Binding-site contacts:
Ligand atom N contacts residue TYR157 of chain 1.A at 2.9 Å (h-bond).
Ligand atom CG contacts residue HIS155 of chain 1.A at 3.9 Å.
Ligand atom CB contacts residue LEU75 of chain 1.A at 3.5 Å (hydrophobic).
Ligand atom SD contacts residue HIS86 of chain 1.A at 3.6 Å (h-bond).
Ligand atom CA contacts residue TYR58 of chain 1.A at 4.3 Å (hydrophobic).
Ligand atom CG contacts residue LEU75 of chain 1.A at 4.5 Å (hydrophobic).
Ligand atom C contacts residue TYR157 of chain 1.A at 4.2 Å (hydrophobic).
Ligand atom CA contacts residue HIS86 of chain 1.A at 3.8 Å.
Ligand atom CG contacts residue TRP77 of chain 1.A at 4.4 Å (hydrophobic).
Ligand atom SD contacts residue HIS88 of chain 1.A at 3.8 Å.
Ligand atom O contacts residue MET179 of chain 1.A at 3.7 Å.
Ligand atom CG contacts residue TYR157 of chain 1.A at 4.0 Å (hydrophobic).
Ligand atom C contacts residue TYR58 of chain 1.A at 4.0 Å (hydrophobic).
Ligand atom SD contacts residue LEU95 of chain 1.A at 4.4 Å.
Ligand atom O contacts residue ARG60 of chain 1.A at 3.1 Å (salt-bridge).
Ligand atom SD contacts residue FE1 of chain 1.B at 2.1 Å.
Ligand atom SD contacts residue TYR157 of chain 1.A at 3.0 Å (h-bond).
Ligand atom CB contacts residue TYR157 of chain 1.A at 3.6 Å (hydrophobic).
Ligand atom CG contacts residue FE1 of chain 1.B at 3.0 Å.
Ligand atom CB contacts residue HIS86 of chain 1.A at 4.2 Å.
Ligand atom CG contacts residue HIS140 of chain 1.A at 4.3 Å.
Ligand atom OXT contacts residue ARG60 of chain 1.A at 3.2 Å (salt-bridge).
Ligand atom O contacts residue LEU75 of chain 1.A at 4.0 Å.
Ligand atom C contacts residue ARG60 of chain 1.A at 3.6 Å.
Ligand atom CG contacts residue HIS86 of chain 1.A at 3.5 Å.
Ligand atom N contacts residue FE1 of chain 1.B at 3.4 Å.
Ligand atom OXT contacts residue TYR157 of chain 1.A at 3.8 Å.
Ligand atom N contacts residue HIS86 of chain 1.A at 3.7 Å.
Ligand atom CB contacts residue HIS155 of chain 1.A at 4.0 Å.
Ligand atom O contacts residue TYR58 of chain 1.A at 3.1 Å (h-bond).
Ligand atom CB contacts residue FE1 of chain 1.B at 4.0 Å.
Ligand atom SD contacts residue CYS93 of chain 1.A at 4.0 Å.
Ligand atom N contacts residue HIS88 of chain 1.A at 3.9 Å.
Ligand atom C contacts residue LEU75 of chain 1.A at 4.2 Å (hydrophobic).
Ligand atom CG contacts residue VAL142 of chain 1.A at 4.2 Å (hydrophobic).
Ligand atom CB contacts residue TYR58 of chain 1.A at 4.3 Å (hydrophobic).
Ligand atom CA contacts residue FE1 of chain 1.B at 3.9 Å.
Ligand atom CA contacts residue TYR157 of chain 1.A at 3.6 Å (hydrophobic).
Ligand atom SD contacts residue HIS155 of chain 1.A at 3.6 Å.
Ligand atom SD contacts residue HIS140 of chain 1.A at 3.5 Å (h-bond).

This protein binds this small molecule.
Small molecule (SMILES): N[C@@H](CCS)C(=O)O

Sequence of chain 1.A:
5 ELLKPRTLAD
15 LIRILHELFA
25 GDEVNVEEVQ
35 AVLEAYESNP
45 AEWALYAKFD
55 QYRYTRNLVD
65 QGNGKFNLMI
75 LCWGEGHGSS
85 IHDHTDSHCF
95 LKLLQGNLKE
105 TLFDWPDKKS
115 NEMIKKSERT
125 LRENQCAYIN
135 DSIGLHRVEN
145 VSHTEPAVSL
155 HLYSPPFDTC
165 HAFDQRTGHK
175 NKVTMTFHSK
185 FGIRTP